The small molecule below binds the protein below.
Small molecule (SMILES): O=C(O)/C=C/C(=O)O

Sequence of chain 2.A:
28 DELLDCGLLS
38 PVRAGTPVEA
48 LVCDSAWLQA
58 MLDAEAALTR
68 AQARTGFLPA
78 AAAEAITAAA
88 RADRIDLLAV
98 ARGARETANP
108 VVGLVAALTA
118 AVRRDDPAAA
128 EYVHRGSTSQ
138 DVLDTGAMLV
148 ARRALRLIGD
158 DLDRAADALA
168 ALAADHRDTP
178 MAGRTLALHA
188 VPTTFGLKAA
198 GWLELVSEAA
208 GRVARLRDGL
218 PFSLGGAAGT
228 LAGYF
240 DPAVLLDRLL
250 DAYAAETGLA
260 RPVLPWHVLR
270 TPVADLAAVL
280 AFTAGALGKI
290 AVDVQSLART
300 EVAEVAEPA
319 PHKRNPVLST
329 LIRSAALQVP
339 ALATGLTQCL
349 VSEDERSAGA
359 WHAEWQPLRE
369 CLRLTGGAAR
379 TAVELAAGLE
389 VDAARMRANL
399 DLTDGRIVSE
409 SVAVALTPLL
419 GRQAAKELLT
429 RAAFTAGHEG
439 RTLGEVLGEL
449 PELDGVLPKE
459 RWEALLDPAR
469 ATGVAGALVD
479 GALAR

Binding-site contacts:
Ligand atom OXT contacts residue ARG153 of chain 2.A at 3.1 Å (salt-bridge).
Ligand atom OXT contacts residue ARG150 of chain 2.A at 3.4 Å.
Ligand atom O contacts residue ARG149 of chain 2.A at 3.6 Å (salt-bridge).
Ligand atom C contacts residue ARG153 of chain 2.A at 3.6 Å.
Ligand atom C4 contacts residue ARG214 of chain 2.A at 4.3 Å.
Ligand atom OXT contacts residue ARG214 of chain 2.A at 4.2 Å.
Ligand atom C contacts residue ARG149 of chain 2.A at 4.0 Å.
Ligand atom O8 contacts residue ARG150 of chain 2.A at 3.3 Å (salt-bridge).
Ligand atom C4 contacts residue ARG149 of chain 2.A at 3.7 Å.
Ligand atom O contacts residue ARG214 of chain 2.A at 2.2 Å (salt-bridge).
Ligand atom C contacts residue ARG214 of chain 2.A at 3.4 Å.
Ligand atom C6 contacts residue ARG150 of chain 2.A at 3.6 Å.
Ligand atom O contacts residue ARG153 of chain 2.A at 3.5 Å.
Ligand atom C5 contacts residue ARG150 of chain 2.A at 3.5 Å.
Ligand atom OXT contacts residue ARG149 of chain 2.A at 4.3 Å.
Ligand atom C contacts residue ARG150 of chain 2.A at 3.9 Å.
Ligand atom O7 contacts residue ARG150 of chain 2.A at 4.3 Å.
Ligand atom O contacts residue ARG150 of chain 2.A at 4.5 Å.
Ligand atom C4 contacts residue ARG150 of chain 2.A at 4.1 Å.